Sequence of chain 1.C:
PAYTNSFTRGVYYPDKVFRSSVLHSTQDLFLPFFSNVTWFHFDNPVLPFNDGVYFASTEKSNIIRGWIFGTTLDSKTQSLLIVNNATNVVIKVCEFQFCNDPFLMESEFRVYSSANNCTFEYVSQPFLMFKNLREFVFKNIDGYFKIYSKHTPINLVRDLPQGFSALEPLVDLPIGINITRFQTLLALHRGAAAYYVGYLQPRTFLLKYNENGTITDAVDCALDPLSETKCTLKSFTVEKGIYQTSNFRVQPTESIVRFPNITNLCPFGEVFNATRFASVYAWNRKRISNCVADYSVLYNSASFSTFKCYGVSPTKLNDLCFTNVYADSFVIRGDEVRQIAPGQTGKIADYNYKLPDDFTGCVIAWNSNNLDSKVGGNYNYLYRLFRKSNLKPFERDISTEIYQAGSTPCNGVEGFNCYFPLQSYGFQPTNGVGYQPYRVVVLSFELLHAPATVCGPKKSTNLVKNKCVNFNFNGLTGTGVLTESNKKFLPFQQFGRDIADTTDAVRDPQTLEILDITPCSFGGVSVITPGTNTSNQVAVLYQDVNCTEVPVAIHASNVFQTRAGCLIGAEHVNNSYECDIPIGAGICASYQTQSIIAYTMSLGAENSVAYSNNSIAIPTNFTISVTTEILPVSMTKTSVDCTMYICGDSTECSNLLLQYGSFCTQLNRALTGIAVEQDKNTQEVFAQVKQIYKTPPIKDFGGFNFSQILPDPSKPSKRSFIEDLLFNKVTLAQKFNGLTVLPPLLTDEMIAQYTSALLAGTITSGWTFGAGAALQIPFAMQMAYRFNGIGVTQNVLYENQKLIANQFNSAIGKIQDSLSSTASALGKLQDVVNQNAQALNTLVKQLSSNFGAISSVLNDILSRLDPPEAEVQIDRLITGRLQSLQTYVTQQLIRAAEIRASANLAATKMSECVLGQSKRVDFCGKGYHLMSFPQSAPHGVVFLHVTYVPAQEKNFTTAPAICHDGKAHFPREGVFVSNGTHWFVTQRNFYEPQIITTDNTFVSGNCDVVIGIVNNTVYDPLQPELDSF

Binding-site contacts:
Ligand atom C2 contacts residue LEU922 of chain 1.C at 4.4 Å (hydrophobic).
Ligand atom C1 contacts residue LEU922 of chain 1.C at 4.3 Å (hydrophobic).
Ligand atom C5 contacts residue GLN926 of chain 1.C at 4.0 Å.
Ligand atom C6 contacts residue GLN926 of chain 1.C at 4.0 Å.
Ligand atom O6 contacts residue THR719 of chain 1.C at 4.3 Å.
Ligand atom C7 contacts residue GLN1071 of chain 1.C at 4.2 Å.
Ligand atom O5 contacts residue GLN1071 of chain 1.C at 4.0 Å.
Ligand atom C3 contacts residue ASN717 of chain 1.C at 3.8 Å.
Ligand atom C8 contacts residue ASN717 of chain 1.C at 4.4 Å.
Ligand atom C2 contacts residue GLN1071 of chain 1.C at 4.4 Å.
Ligand atom C5 contacts residue ASN717 of chain 1.C at 3.7 Å.
Ligand atom C2 contacts residue ASN717 of chain 1.C at 2.4 Å.
Ligand atom O5 contacts residue GLN926 of chain 1.C at 4.4 Å.
Ligand atom N2 contacts residue ASN717 of chain 1.C at 2.9 Å (h-bond).
Ligand atom C7 contacts residue ASN717 of chain 1.C at 3.2 Å.
Ligand atom C8 contacts residue THR716 of chain 1.C at 4.1 Å.
Ligand atom C1 contacts residue GLN1071 of chain 1.C at 4.1 Å.
Ligand atom O7 contacts residue GLN1071 of chain 1.C at 3.2 Å (h-bond).
Ligand atom O6 contacts residue GLN926 of chain 1.C at 3.4 Å (h-bond).
Ligand atom C3 contacts residue LEU922 of chain 1.C at 3.9 Å (hydrophobic).
Ligand atom C1 contacts residue ASN717 of chain 1.C at 1.4 Å.
Ligand atom O7 contacts residue ASN717 of chain 1.C at 3.1 Å (h-bond).
Ligand atom C4 contacts residue ASN717 of chain 1.C at 4.2 Å.
Ligand atom N2 contacts residue LEU922 of chain 1.C at 4.3 Å.
Ligand atom O5 contacts residue ASN717 of chain 1.C at 2.4 Å (h-bond).

This small molecule binds to this protein.
Small molecule (SMILES): CC(=O)N[C@H]1[C@H](O[C@H]2[C@H](O)[C@@H](NC(C)=O)CO[C@@H]2CO)O[C@H](CO)[C@@H](O)[C@@H]1O